Binding-site contacts:
Ligand atom C17 contacts residue GOL1 of chain 1.D at 3.6 Å.
Ligand atom O03 contacts residue ASP33 of chain 1.A at 2.6 Å (salt-bridge).
Ligand atom O04 contacts residue GLY215 of chain 1.A at 3.2 Å.
Ligand atom O05 contacts residue TYR76 of chain 1.A at 3.2 Å.
Ligand atom C35 contacts residue GOL1 of chain 1.E at 3.6 Å.
Ligand atom N02 contacts residue GLY215 of chain 1.A at 3.2 Å (h-bond).
Ligand atom C27 contacts residue PHE293 of chain 1.A at 3.6 Å (hydrophobic).
Ligand atom O01 contacts residue GLY215 of chain 1.A at 3.3 Å (h-bond).
Ligand atom C13 contacts residue ASP33 of chain 1.A at 3.2 Å.
Ligand atom O04 contacts residue ASP213 of chain 1.A at 2.9 Å (salt-bridge).
Ligand atom C36 contacts residue TYR76 of chain 1.A at 3.4 Å (hydrophobic).
Ligand atom C12 contacts residue ASP33 of chain 1.A at 3.5 Å.
Ligand atom C19 contacts residue ILE289 of chain 1.A at 3.6 Å (hydrophobic).
Ligand atom O06 contacts residue GOL1 of chain 1.D at 3.5 Å (h-bond).
Ligand atom C04 contacts residue TYR76 of chain 1.A at 3.6 Å (hydrophobic).
Ligand atom C31 contacts residue GLY35 of chain 1.A at 3.6 Å.
Ligand atom C21 contacts residue GOL1 of chain 1.D at 3.7 Å.
Ligand atom O02 contacts residue VAL77 of chain 1.A at 3.6 Å.
Ligand atom O03 contacts residue GOL1 of chain 1.D at 3.6 Å.
Ligand atom C34 contacts residue TYR76 of chain 1.A at 3.3 Å (hydrophobic).
Ligand atom O07 contacts residue CPS1 of chain 1.C at 2.7 Å (h-bond).
Ligand atom C10 contacts residue SER217 of chain 1.A at 3.6 Å.
Ligand atom C26 contacts residue ILE299 of chain 1.A at 3.4 Å (hydrophobic).
Ligand atom O04 contacts residue THR216 of chain 1.A at 3.3 Å (h-bond).
Ligand atom N04 contacts residue ASN75 of chain 1.A at 3.1 Å (h-bond).
Ligand atom C18 contacts residue THR216 of chain 1.A at 3.6 Å.
Ligand atom O02 contacts residue SER78 of chain 1.A at 2.8 Å (h-bond).
Ligand atom O03 contacts residue ASP213 of chain 1.A at 3.4 Å (salt-bridge).
Ligand atom O05 contacts residue VAL77 of chain 1.A at 2.9 Å (h-bond).
Ligand atom O03 contacts residue GLY35 of chain 1.A at 3.3 Å.
Ligand atom C28 contacts residue PHE293 of chain 1.A at 3.6 Å (hydrophobic).
Ligand atom C14 contacts residue GOL1 of chain 1.D at 3.6 Å.
Ligand atom O04 contacts residue ASP33 of chain 1.A at 3.1 Å (salt-bridge).
Ligand atom C22 contacts residue GOL1 of chain 1.D at 3.6 Å.
Ligand atom C30 contacts residue ASN75 of chain 1.A at 3.6 Å.
Ligand atom C01 contacts residue GLY215 of chain 1.A at 3.2 Å.
Ligand atom C31 contacts residue LEU130 of chain 1.A at 3.3 Å (hydrophobic).
Ligand atom C23 contacts residue ILE299 of chain 1.A at 3.5 Å (hydrophobic).
Ligand atom O01 contacts residue SER217 of chain 1.A at 2.8 Å (h-bond).
Ligand atom N03 contacts residue GOL1 of chain 1.D at 2.7 Å (h-bond).

The protein below binds the small molecule below.
Small molecule (SMILES): CSC[C@H](NC(=O)Cc1ccc(O)cc1)C(=O)N[C@@H](Cc1ccccc1)[C@H](O)C(=O)N1CSC(C)(C)[C@H]1C(=O)N[C@H]1c2ccccc2C[C@H]1O

Sequence of chain 1.A:
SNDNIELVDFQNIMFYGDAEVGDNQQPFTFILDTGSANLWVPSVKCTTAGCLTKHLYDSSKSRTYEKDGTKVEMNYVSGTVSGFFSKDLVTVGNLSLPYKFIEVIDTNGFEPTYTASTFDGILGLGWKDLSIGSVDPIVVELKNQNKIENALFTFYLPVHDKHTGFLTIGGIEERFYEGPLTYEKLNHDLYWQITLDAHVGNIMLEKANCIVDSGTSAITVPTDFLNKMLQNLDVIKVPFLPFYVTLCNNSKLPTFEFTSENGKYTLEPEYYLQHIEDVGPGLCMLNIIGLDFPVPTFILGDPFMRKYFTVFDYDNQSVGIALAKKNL